Binding-site contacts:
Ligand atom C30 contacts residue ALA211 of chain 1.D at 3.5 Å (hydrophobic).
Ligand atom C17 contacts residue MET274 of chain 1.D at 4.3 Å (hydrophobic).
Ligand atom C9 contacts residue LEU119 of chain 1.D at 4.0 Å (hydrophobic).
Ligand atom C28 contacts residue VAL246 of chain 1.D at 3.8 Å (hydrophobic).
Ligand atom C23 contacts residue LEU119 of chain 1.D at 3.9 Å (hydrophobic).
Ligand atom C28 contacts residue ALA211 of chain 1.D at 4.1 Å (hydrophobic).
Ligand atom C24 contacts residue LEU118 of chain 1.D at 3.9 Å (hydrophobic).
Ligand atom C26 contacts residue VAL246 of chain 1.D at 3.7 Å (hydrophobic).
Ligand atom C28 contacts residue ILE210 of chain 1.D at 3.9 Å (hydrophobic).
Ligand atom C15 contacts residue MET274 of chain 1.D at 4.0 Å (hydrophobic).
Ligand atom C24 contacts residue LEU119 of chain 1.D at 3.5 Å (hydrophobic).
Ligand atom O19 contacts residue ALA115 of chain 1.D at 4.1 Å.
Ligand atom C32 contacts residue PRO243 of chain 1.D at 3.9 Å (hydrophobic).
Ligand atom C15 contacts residue PRO243 of chain 1.D at 3.8 Å (hydrophobic).
Ligand atom C20 contacts residue LEU119 of chain 1.D at 4.1 Å (hydrophobic).
Ligand atom C14 contacts residue PRO243 of chain 1.D at 3.7 Å (hydrophobic).
Ligand atom C30 contacts residue LEU118 of chain 1.D at 4.0 Å (hydrophobic).
Ligand atom C26 contacts residue LEU207 of chain 1.D at 3.8 Å (hydrophobic).
Ligand atom O19 contacts residue VAL246 of chain 1.D at 3.8 Å.
Ligand atom C26 contacts residue LEU118 of chain 1.D at 4.0 Å (hydrophobic).
Ligand atom C23 contacts residue ALA115 of chain 1.D at 4.0 Å (hydrophobic).
Ligand atom C14 contacts residue LEU119 of chain 1.D at 3.8 Å (hydrophobic).
Ligand atom C12 contacts residue LEU119 of chain 1.D at 3.9 Å (hydrophobic).
Ligand atom C23 contacts residue LEU118 of chain 1.D at 3.9 Å (hydrophobic).
Ligand atom C23 contacts residue VAL246 of chain 1.D at 4.3 Å (hydrophobic).
Ligand atom C26 contacts residue LEU119 of chain 1.D at 4.1 Å (hydrophobic).
Ligand atom C12 contacts residue ALA115 of chain 1.D at 4.0 Å (hydrophobic).
Ligand atom C26 contacts residue ALA122 of chain 1.D at 4.2 Å (hydrophobic).
Ligand atom C23 contacts residue PRO243 of chain 1.D at 4.1 Å (hydrophobic).
Ligand atom O19 contacts residue LEU119 of chain 1.D at 3.8 Å.
Ligand atom C10 contacts residue LEU119 of chain 1.D at 4.0 Å (hydrophobic).
Ligand atom C20 contacts residue PRO243 of chain 1.D at 3.8 Å (hydrophobic).
Ligand atom C17 contacts residue LEU119 of chain 1.D at 4.0 Å (hydrophobic).
Ligand atom C15 contacts residue VAL246 of chain 1.D at 4.0 Å (hydrophobic).
Ligand atom C24 contacts residue VAL246 of chain 1.D at 4.0 Å (hydrophobic).
Ligand atom C15 contacts residue LEU119 of chain 1.D at 3.8 Å (hydrophobic).
Ligand atom C28 contacts residue LEU207 of chain 1.D at 3.9 Å (hydrophobic).
Ligand atom O19 contacts residue PRO243 of chain 1.D at 3.5 Å.
Ligand atom C20 contacts residue ALA115 of chain 1.D at 3.3 Å (hydrophobic).
Ligand atom C32 contacts residue LEU118 of chain 1.D at 3.9 Å (hydrophobic).

A small-molecule ligand and the protein it binds are described below.
Small molecule (SMILES): CNC(=O)[C@@H](N)Cc1ccc(OCc2ccccc2)cc1

Sequence of chain 1.D:
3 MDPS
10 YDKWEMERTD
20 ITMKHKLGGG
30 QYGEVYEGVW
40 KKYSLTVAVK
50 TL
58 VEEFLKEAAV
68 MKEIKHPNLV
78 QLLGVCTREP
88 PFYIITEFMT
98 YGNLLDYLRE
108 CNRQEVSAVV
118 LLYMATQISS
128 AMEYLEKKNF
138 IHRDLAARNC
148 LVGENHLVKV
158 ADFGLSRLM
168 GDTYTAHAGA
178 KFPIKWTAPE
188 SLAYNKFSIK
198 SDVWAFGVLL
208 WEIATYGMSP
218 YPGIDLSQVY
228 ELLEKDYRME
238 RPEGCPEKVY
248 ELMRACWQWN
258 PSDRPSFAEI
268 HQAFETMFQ